Binding-site contacts:
Ligand atom O4' contacts residue TYR115 of chain 1.A at 3.6 Å.
Ligand atom OP2 contacts residue ASP186 of chain 1.A at 4.0 Å.
Ligand atom OP2 contacts residue ASP185 of chain 1.A at 2.8 Å (salt-bridge).
Ligand atom N4' contacts residue PPF1 of chain 1.J at 3.0 Å (h-bond).
Ligand atom OP2 contacts residue PPF1 of chain 1.J at 3.0 Å (h-bond).
Ligand atom O2 contacts residue TYR115 of chain 1.A at 3.6 Å.
Ligand atom C2' contacts residue TYR115 of chain 1.A at 3.5 Å (hydrophobic).
Ligand atom O5' contacts residue MG1 of chain 1.K at 3.9 Å.
Ligand atom P contacts residue ASP185 of chain 1.A at 3.5 Å.
Ligand atom OP2 contacts residue ASP110 of chain 1.A at 3.3 Å (salt-bridge).
Ligand atom N4' contacts residue ARG72 of chain 1.A at 3.6 Å.
Ligand atom N5' contacts residue GLN151 of chain 1.A at 3.3 Å (h-bond).
Ligand atom O5' contacts residue ASP185 of chain 1.A at 3.7 Å.
Ligand atom OP2 contacts residue MG1 of chain 1.K at 2.1 Å.
Ligand atom N4' contacts residue ALA114 of chain 1.A at 3.6 Å.
Ligand atom N4' contacts residue GLN151 of chain 1.A at 3.5 Å (h-bond).
Ligand atom P contacts residue MG1 of chain 1.L at 3.8 Å.
Ligand atom N5' contacts residue ASP113 of chain 1.A at 3.5 Å (salt-bridge).
Ligand atom O5' contacts residue PPF1 of chain 1.J at 3.5 Å (h-bond).
Ligand atom C3' contacts residue ARG72 of chain 1.A at 3.4 Å.
Ligand atom C3' contacts residue GLN151 of chain 1.A at 4.0 Å.
Ligand atom N3' contacts residue TYR115 of chain 1.A at 3.7 Å.
Ligand atom C5' contacts residue ASP185 of chain 1.A at 3.1 Å.
Ligand atom N5' contacts residue ARG72 of chain 1.A at 3.8 Å.
Ligand atom C2' contacts residue ARG72 of chain 1.A at 3.9 Å.
Ligand atom N4' contacts residue TYR115 of chain 1.A at 3.7 Å.
Ligand atom OP1 contacts residue MG1 of chain 1.K at 3.5 Å.
Ligand atom N5' contacts residue PPF1 of chain 1.J at 3.4 Å (h-bond).
Ligand atom N5' contacts residue ALA114 of chain 1.A at 3.9 Å.
Ligand atom C4' contacts residue TYR115 of chain 1.A at 4.0 Å (hydrophobic).
Ligand atom C3' contacts residue PPF1 of chain 1.J at 3.2 Å.
Ligand atom OP2 contacts residue MG1 of chain 1.L at 2.5 Å.
Ligand atom C2' contacts residue GLN151 of chain 1.A at 3.4 Å.
Ligand atom C5' contacts residue PPF1 of chain 1.J at 3.7 Å.
Ligand atom P contacts residue MG1 of chain 1.K at 2.6 Å.
Ligand atom N3' contacts residue PPF1 of chain 1.J at 3.1 Å (h-bond).
Ligand atom O2 contacts residue GLN151 of chain 1.A at 3.9 Å.
Ligand atom C1' contacts residue TYR115 of chain 1.A at 3.4 Å (hydrophobic).
Ligand atom N3' contacts residue ALA114 of chain 1.A at 3.7 Å.
Ligand atom N3' contacts residue ARG72 of chain 1.A at 3.9 Å.

Sequence of chain 1.A:
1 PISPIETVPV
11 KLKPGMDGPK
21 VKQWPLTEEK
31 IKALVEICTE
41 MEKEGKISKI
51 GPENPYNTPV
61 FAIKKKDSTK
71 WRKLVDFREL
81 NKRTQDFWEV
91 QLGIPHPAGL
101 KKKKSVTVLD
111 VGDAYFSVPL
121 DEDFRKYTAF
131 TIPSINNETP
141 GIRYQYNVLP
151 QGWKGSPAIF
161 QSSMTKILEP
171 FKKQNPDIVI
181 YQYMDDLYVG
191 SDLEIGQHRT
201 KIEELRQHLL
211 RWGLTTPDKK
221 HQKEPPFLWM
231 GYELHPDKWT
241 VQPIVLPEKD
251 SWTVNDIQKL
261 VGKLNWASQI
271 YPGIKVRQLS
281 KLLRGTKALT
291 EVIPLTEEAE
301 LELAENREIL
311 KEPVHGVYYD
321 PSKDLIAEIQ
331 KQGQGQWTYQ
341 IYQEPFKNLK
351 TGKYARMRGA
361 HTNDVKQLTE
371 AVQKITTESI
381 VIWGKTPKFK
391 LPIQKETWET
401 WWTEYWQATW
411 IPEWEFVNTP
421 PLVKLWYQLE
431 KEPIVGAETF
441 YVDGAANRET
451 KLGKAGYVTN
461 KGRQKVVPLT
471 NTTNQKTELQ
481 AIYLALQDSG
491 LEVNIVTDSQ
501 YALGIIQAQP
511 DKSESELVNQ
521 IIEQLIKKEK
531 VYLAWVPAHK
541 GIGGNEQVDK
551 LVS

A small-molecule ligand and the protein it binds are described below.
Small molecule (SMILES): Cc1cn([C@H]2C[C@H](N=[N+]=[N-])[C@@H](COP(=O)(O)O)O2)c(=O)[nH]c1=O